Sequence of chain 1.A:
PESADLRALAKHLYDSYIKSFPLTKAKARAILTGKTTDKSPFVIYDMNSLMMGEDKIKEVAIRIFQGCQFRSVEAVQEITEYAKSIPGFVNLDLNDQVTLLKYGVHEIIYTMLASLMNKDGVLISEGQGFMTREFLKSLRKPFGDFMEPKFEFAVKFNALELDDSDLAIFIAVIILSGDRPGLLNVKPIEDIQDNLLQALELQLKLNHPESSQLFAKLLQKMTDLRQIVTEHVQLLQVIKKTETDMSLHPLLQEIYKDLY

Binding-site contacts:
Ligand atom C01 contacts residue SER84 of chain 1.A at 3.6 Å.
Ligand atom C06 contacts residue HIS244 of chain 1.A at 3.6 Å.
Ligand atom O30 contacts residue SER84 of chain 1.A at 2.9 Å (h-bond).
Ligand atom C03 contacts residue PHE77 of chain 1.A at 3.6 Å (hydrophobic).
Ligand atom C13 contacts residue LEU125 of chain 1.A at 3.5 Å (hydrophobic).
Ligand atom C20 contacts residue ALA87 of chain 1.A at 3.7 Å (hydrophobic).
Ligand atom C26 contacts residue HIS244 of chain 1.A at 3.8 Å.
Ligand atom O30 contacts residue HIS118 of chain 1.A at 2.8 Å (h-bond).
Ligand atom C28 contacts residue HIS244 of chain 1.A at 3.7 Å.
Ligand atom C20 contacts residue PHE21 of chain 1.A at 3.8 Å (hydrophobic).
Ligand atom C28 contacts residue TYR268 of chain 1.A at 3.6 Å (hydrophobic).
Ligand atom O29 contacts residue TYR268 of chain 1.A at 2.5 Å (h-bond).
Ligand atom C09 contacts residue MET159 of chain 1.A at 3.5 Å (hydrophobic).
Ligand atom O29 contacts residue HIS118 of chain 1.A at 3.3 Å (h-bond).
Ligand atom C25 contacts residue ARG83 of chain 1.A at 3.8 Å.
Ligand atom C23 contacts residue MET124 of chain 1.A at 3.9 Å (hydrophobic).
Ligand atom C22 contacts residue MET124 of chain 1.A at 3.3 Å (hydrophobic).
Ligand atom C21 contacts residue PHE21 of chain 1.A at 3.8 Å (hydrophobic).
Ligand atom C27 contacts residue HIS244 of chain 1.A at 3.3 Å.
Ligand atom C01 contacts residue GLN81 of chain 1.A at 3.6 Å.
Ligand atom C25 contacts residue SER84 of chain 1.A at 3.9 Å.
Ligand atom O30 contacts residue LEU264 of chain 1.A at 3.5 Å.
Ligand atom C01 contacts residue LEU264 of chain 1.A at 3.8 Å (hydrophobic).
Ligand atom C21 contacts residue MET124 of chain 1.A at 3.5 Å (hydrophobic).
Ligand atom C18 contacts residue ALA87 of chain 1.A at 3.5 Å (hydrophobic).
Ligand atom O29 contacts residue HIS244 of chain 1.A at 2.8 Å (h-bond).
Ligand atom C14 contacts residue LEU125 of chain 1.A at 3.4 Å (hydrophobic).
Ligand atom C19 contacts residue GLU90 of chain 1.A at 3.7 Å.
Ligand atom N17 contacts residue ALA87 of chain 1.A at 3.9 Å.
Ligand atom C03 contacts residue LEU260 of chain 1.A at 3.7 Å (hydrophobic).
Ligand atom O04 contacts residue HIS244 of chain 1.A at 3.2 Å (h-bond).
Ligand atom C28 contacts residue HIS118 of chain 1.A at 3.5 Å.
Ligand atom C20 contacts residue GLU90 of chain 1.A at 3.2 Å.
Ligand atom C19 contacts residue ALA87 of chain 1.A at 3.3 Å (hydrophobic).
Ligand atom C01 contacts residue CYS80 of chain 1.A at 3.9 Å (hydrophobic).
Ligand atom O29 contacts residue LEU248 of chain 1.A at 3.8 Å.
Ligand atom C03 contacts residue LEU248 of chain 1.A at 3.7 Å (hydrophobic).
Ligand atom C05 contacts residue HIS244 of chain 1.A at 3.2 Å.
Ligand atom C24 contacts residue ARG83 of chain 1.A at 3.7 Å.
Ligand atom C10 contacts residue MET159 of chain 1.A at 3.7 Å (hydrophobic).

A small-molecule ligand and the protein it binds are described below.
Small molecule (SMILES): CC(C)(Oc1ccc(CCOc2ccc(/N=N/c3ccccc3)cc2)cc1)C(=O)O